This protein binds this small molecule.
Small molecule (SMILES): CC[P-]([Au+])(CC)CC

Sequence of chain 1.C:
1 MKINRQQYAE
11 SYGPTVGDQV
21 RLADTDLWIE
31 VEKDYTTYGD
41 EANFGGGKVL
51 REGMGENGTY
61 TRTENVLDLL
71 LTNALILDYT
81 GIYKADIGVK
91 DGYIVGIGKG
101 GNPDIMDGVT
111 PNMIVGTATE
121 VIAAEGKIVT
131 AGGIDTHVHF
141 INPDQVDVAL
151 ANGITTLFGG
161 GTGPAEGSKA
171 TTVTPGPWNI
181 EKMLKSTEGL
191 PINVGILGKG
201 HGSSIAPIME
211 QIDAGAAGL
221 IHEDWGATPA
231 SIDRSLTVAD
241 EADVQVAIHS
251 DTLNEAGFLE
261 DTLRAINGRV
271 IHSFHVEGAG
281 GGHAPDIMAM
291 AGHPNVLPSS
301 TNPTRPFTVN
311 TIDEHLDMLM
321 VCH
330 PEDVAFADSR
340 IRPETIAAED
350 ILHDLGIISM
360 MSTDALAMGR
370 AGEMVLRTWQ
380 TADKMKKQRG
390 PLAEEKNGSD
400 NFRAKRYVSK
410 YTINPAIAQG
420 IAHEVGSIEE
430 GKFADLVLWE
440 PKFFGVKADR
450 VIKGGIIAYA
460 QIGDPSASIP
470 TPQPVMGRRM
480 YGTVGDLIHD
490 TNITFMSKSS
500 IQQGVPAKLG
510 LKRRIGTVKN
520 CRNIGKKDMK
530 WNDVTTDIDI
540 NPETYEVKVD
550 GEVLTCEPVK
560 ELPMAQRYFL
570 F

Binding-site contacts:
Ligand atom C2 contacts residue THR554 of chain 1.C at 3.8 Å.
Ligand atom C6 contacts residue GLN387 of chain 1.C at 3.8 Å.
Ligand atom C5 contacts residue GLN387 of chain 1.C at 4.0 Å.
Ligand atom C3 contacts residue GLN387 of chain 1.C at 3.7 Å.
Ligand atom C4 contacts residue ARG388 of chain 1.C at 4.1 Å.
Ligand atom C1 contacts residue THR554 of chain 1.C at 3.9 Å.
Ligand atom AU1 contacts residue GLU556 of chain 1.C at 3.9 Å.
Ligand atom AU1 contacts residue CYS555 of chain 1.C at 2.5 Å.
Ligand atom C2 contacts residue GLU556 of chain 1.C at 3.7 Å.
Ligand atom AU1 contacts residue GLN387 of chain 1.C at 3.6 Å.
Ligand atom P1 contacts residue GLN387 of chain 1.C at 4.4 Å.
Ligand atom C2 contacts residue CYS555 of chain 1.C at 4.0 Å (hydrophobic).
Ligand atom AU1 contacts residue THR554 of chain 1.C at 3.9 Å.